A small-molecule ligand and the protein it binds are described below.
Small molecule (SMILES): Oc1c(Cl)cc(Cl)cc1Sc1cc(Cl)cc(Cl)c1O

Binding-site contacts:
Ligand atom OAA contacts residue LEU49 of chain 1.A at 3.8 Å.
Ligand atom OAB contacts residue LYS47 of chain 1.A at 2.6 Å (salt-bridge).
Ligand atom CAI contacts residue B1T1 of chain 2.C at 0.8 Å.
Ligand atom CLAC contacts residue B1T1 of chain 2.C at 1.6 Å.
Ligand atom CAP contacts residue B1T1 of chain 2.C at 0.9 Å.
Ligand atom CLAE contacts residue LEU142 of chain 1.A at 3.8 Å.
Ligand atom CAM contacts residue THR138 of chain 1.A at 3.6 Å.
Ligand atom CAR contacts residue B1T1 of chain 2.C at 0.7 Å.
Ligand atom CAI contacts residue LEU49 of chain 2.A at 3.5 Å (hydrophobic).
Ligand atom OAB contacts residue LYS47 of chain 2.A at 3.7 Å.
Ligand atom CLAD contacts residue THR138 of chain 1.A at 3.5 Å.
Ligand atom CAM contacts residue LEU49 of chain 2.A at 3.6 Å (hydrophobic).
Ligand atom OAA contacts residue ALA140 of chain 1.A at 3.3 Å.
Ligand atom CAL contacts residue LEU49 of chain 2.A at 3.5 Å (hydrophobic).
Ligand atom CAJ contacts residue B1T1 of chain 2.C at 3.3 Å.
Ligand atom CAH contacts residue THR138 of chain 1.A at 3.5 Å.
Ligand atom CAL contacts residue ALA140 of chain 2.A at 3.8 Å (hydrophobic).
Ligand atom CLAE contacts residue B1T1 of chain 2.C at 1.5 Å.
Ligand atom CAJ contacts residue ALA140 of chain 1.A at 3.5 Å (hydrophobic).
Ligand atom CLAC contacts residue ALA140 of chain 2.A at 3.7 Å.
Ligand atom CLAD contacts residue VAL153 of chain 1.A at 3.3 Å.
Ligand atom CLAC contacts residue LEU142 of chain 2.A at 3.7 Å.
Ligand atom CAL contacts residue B1T1 of chain 2.C at 1.2 Å.
Ligand atom CAJ contacts residue LEU49 of chain 2.A at 3.6 Å (hydrophobic).
Ligand atom CAM contacts residue VAL153 of chain 1.A at 3.7 Å (hydrophobic).
Ligand atom CAN contacts residue B1T1 of chain 2.C at 0.6 Å.
Ligand atom CAS contacts residue B1T1 of chain 2.C at 2.3 Å.
Ligand atom CAP contacts residue ALA140 of chain 1.A at 3.7 Å (hydrophobic).
Ligand atom CAQ contacts residue B1T1 of chain 2.C at 3.2 Å.
Ligand atom CAS contacts residue LYS47 of chain 1.A at 3.7 Å.
Ligand atom CAH contacts residue VAL153 of chain 1.A at 3.4 Å (hydrophobic).
Ligand atom CAQ contacts residue LYS47 of chain 1.A at 3.0 Å.
Ligand atom CLAC contacts residue LEU49 of chain 2.A at 3.6 Å.
Ligand atom CAG contacts residue B1T1 of chain 2.C at 0.6 Å.
Ligand atom CAO contacts residue LYS47 of chain 1.A at 3.5 Å.
Ligand atom OAB contacts residue B1T1 of chain 2.C at 3.2 Å (h-bond).
Ligand atom SAK contacts residue B1T1 of chain 2.C at 0.6 Å (h-bond).
Ligand atom CLAD contacts residue ALA140 of chain 1.A at 3.4 Å.
Ligand atom CLAC contacts residue ALA141 of chain 2.A at 3.1 Å.
Ligand atom OAA contacts residue B1T1 of chain 2.C at 0.8 Å.

Sequence of chain 2.A:
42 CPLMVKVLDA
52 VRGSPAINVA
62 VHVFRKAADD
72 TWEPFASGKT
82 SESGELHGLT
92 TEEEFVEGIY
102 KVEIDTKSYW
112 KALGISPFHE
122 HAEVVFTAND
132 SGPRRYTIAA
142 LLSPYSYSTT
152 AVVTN

Sequence of chain 1.A:
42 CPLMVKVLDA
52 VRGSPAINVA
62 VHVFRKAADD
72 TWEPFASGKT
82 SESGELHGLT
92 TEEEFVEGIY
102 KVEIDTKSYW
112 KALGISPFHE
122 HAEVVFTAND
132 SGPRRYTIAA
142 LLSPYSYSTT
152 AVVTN